A small-molecule ligand and the protein it binds are described below.
Small molecule (SMILES): Nc1ncnc2c1ncn2[C@@H]1O[C@@H]2CO[P](=O)(O)O[C@H]2[C@H]1O

Sequence of chain 3.A:
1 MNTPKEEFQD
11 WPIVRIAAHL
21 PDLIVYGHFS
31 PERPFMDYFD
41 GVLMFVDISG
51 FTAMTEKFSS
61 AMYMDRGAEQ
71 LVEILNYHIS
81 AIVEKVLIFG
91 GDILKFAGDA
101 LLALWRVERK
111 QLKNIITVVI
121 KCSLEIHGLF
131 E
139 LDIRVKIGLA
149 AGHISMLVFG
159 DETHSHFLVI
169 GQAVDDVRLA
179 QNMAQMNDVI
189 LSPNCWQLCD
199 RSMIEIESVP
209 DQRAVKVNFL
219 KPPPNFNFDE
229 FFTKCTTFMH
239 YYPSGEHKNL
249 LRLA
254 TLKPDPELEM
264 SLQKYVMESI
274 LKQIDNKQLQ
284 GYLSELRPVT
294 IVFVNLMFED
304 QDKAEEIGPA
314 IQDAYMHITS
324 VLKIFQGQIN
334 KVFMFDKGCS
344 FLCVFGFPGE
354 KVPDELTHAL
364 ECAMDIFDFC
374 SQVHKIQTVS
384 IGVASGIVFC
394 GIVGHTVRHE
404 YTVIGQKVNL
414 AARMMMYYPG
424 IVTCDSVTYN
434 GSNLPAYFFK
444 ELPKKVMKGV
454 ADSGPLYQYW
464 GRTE

Binding-site contacts:
Ligand atom O2' contacts residue ILE204 of chain 3.A at 3.3 Å.
Ligand atom N6 contacts residue GLU203 of chain 3.A at 4.2 Å.
Ligand atom C1' contacts residue ILE204 of chain 3.A at 4.0 Å (hydrophobic).
Ligand atom C6 contacts residue ARG199 of chain 3.A at 3.3 Å.
Ligand atom N6 contacts residue ILE202 of chain 3.A at 2.7 Å (h-bond).
Ligand atom N7 contacts residue GLU203 of chain 3.A at 3.5 Å.
Ligand atom C4' contacts residue ILE204 of chain 3.A at 4.2 Å (hydrophobic).
Ligand atom C8 contacts residue ILE204 of chain 3.A at 3.2 Å (hydrophobic).
Ligand atom N7 contacts residue ILE202 of chain 3.A at 3.6 Å (h-bond).
Ligand atom C5 contacts residue TRP194 of chain 3.A at 3.9 Å (hydrophobic).
Ligand atom C5 contacts residue ILE204 of chain 3.A at 4.5 Å (hydrophobic).
Ligand atom C2' contacts residue ILE204 of chain 3.A at 4.4 Å (hydrophobic).
Ligand atom C6 contacts residue TRP194 of chain 3.A at 3.9 Å (hydrophobic).
Ligand atom C5 contacts residue GLU203 of chain 3.A at 4.0 Å.
Ligand atom N7 contacts residue TRP194 of chain 3.A at 4.2 Å.
Ligand atom N1 contacts residue TRP194 of chain 3.A at 4.4 Å.
Ligand atom C4 contacts residue TRP194 of chain 3.A at 4.4 Å (hydrophobic).
Ligand atom C5 contacts residue ILE202 of chain 3.A at 4.0 Å (hydrophobic).
Ligand atom C8 contacts residue GLU203 of chain 3.A at 3.4 Å.
Ligand atom N7 contacts residue ILE204 of chain 3.A at 3.2 Å (h-bond).
Ligand atom O2P contacts residue SER206 of chain 3.A at 3.7 Å.
Ligand atom N9 contacts residue ILE204 of chain 3.A at 4.2 Å.
Ligand atom C6 contacts residue ILE202 of chain 3.A at 3.7 Å (hydrophobic).
Ligand atom O4' contacts residue GLU203 of chain 3.A at 4.3 Å.
Ligand atom N6 contacts residue TRP194 of chain 3.A at 4.2 Å.
Ligand atom N9 contacts residue GLU203 of chain 3.A at 4.0 Å.
Ligand atom P contacts residue SER206 of chain 3.A at 3.5 Å.
Ligand atom N6 contacts residue ARG199 of chain 3.A at 2.4 Å (salt-bridge).
Ligand atom C6 contacts residue GLU203 of chain 3.A at 4.4 Å.
Ligand atom O3' contacts residue SER206 of chain 3.A at 4.1 Å.
Ligand atom O1P contacts residue GLU205 of chain 3.A at 3.4 Å.
Ligand atom N1 contacts residue ARG199 of chain 3.A at 3.5 Å (salt-bridge).
Ligand atom O1P contacts residue SER206 of chain 3.A at 2.7 Å (h-bond).